Sequence of chain 26.C:
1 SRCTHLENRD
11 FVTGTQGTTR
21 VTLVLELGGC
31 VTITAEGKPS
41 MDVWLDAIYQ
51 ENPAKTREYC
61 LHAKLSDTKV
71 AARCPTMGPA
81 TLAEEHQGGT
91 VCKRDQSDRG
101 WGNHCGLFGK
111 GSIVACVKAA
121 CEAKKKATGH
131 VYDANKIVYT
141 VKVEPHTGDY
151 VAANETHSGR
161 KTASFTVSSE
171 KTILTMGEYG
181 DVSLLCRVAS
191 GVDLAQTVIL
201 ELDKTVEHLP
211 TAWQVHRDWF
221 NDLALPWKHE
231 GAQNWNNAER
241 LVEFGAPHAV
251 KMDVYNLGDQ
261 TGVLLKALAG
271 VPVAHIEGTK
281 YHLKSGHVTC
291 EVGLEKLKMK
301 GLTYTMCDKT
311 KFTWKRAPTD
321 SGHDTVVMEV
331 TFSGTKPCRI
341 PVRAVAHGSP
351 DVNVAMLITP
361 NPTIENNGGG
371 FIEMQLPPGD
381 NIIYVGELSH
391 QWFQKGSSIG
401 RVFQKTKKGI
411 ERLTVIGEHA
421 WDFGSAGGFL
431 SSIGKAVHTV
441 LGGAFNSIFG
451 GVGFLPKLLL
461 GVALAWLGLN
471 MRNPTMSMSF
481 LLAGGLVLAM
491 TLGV

Binding-site contacts:
Ligand atom C8 contacts residue ASN154 of chain 26.C at 3.6 Å.
Ligand atom C3 contacts residue ASN154 of chain 26.C at 3.8 Å.
Ligand atom C2 contacts residue ASN154 of chain 26.C at 2.4 Å.
Ligand atom C5 contacts residue ASN154 of chain 26.C at 3.7 Å.
Ligand atom O5 contacts residue ASN154 of chain 26.C at 2.4 Å (h-bond).
Ligand atom C8 contacts residue HIS104 of chain 59.C at 3.9 Å.
Ligand atom O6 contacts residue HIS104 of chain 59.C at 4.4 Å.
Ligand atom C4 contacts residue ASN154 of chain 26.C at 4.3 Å.
Ligand atom O5 contacts residue HIS104 of chain 59.C at 2.9 Å.
Ligand atom C7 contacts residue ASN154 of chain 26.C at 3.4 Å.
Ligand atom C1 contacts residue ASN154 of chain 26.C at 1.4 Å.
Ligand atom C8 contacts residue GLU155 of chain 26.C at 3.6 Å.
Ligand atom O7 contacts residue GLU155 of chain 26.C at 3.8 Å.
Ligand atom C1 contacts residue HIS104 of chain 59.C at 3.6 Å.
Ligand atom C1 contacts residue HIS104 of chain 59.C at 4.3 Å.
Ligand atom C6 contacts residue HIS104 of chain 59.C at 3.3 Å.
Ligand atom C7 contacts residue GLU155 of chain 26.C at 4.2 Å.
Ligand atom C5 contacts residue ASN154 of chain 26.C at 4.3 Å.
Ligand atom O5 contacts residue HIS104 of chain 59.C at 4.0 Å.
Ligand atom N2 contacts residue ASN154 of chain 26.C at 2.8 Å (h-bond).
Ligand atom C5 contacts residue HIS104 of chain 59.C at 3.1 Å.
Ligand atom C6 contacts residue ASN154 of chain 26.C at 3.8 Å.
Ligand atom O7 contacts residue ASN154 of chain 26.C at 3.2 Å (h-bond).

Sequence of chain 59.C:
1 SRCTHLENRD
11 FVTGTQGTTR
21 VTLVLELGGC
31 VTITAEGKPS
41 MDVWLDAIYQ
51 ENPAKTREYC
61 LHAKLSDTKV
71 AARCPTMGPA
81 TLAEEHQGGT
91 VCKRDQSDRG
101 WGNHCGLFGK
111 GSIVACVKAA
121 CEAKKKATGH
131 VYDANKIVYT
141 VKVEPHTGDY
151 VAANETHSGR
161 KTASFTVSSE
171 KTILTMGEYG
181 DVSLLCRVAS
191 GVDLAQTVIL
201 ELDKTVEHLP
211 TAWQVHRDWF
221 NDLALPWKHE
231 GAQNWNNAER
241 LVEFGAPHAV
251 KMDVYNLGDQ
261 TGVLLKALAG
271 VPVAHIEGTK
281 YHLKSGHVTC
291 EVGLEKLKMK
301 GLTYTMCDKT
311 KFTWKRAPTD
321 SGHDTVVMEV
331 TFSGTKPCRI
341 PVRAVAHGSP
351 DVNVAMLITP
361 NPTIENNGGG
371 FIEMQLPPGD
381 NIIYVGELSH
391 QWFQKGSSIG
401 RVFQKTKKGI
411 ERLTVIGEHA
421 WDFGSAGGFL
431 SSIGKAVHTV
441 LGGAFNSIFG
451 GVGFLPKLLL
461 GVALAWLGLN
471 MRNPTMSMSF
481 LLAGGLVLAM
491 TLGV

A small-molecule ligand and the protein it binds are described below.
Small molecule (SMILES): CC(=O)N[C@H]1[C@H](O[C@H]2[C@H](O)[C@@H](NC(C)=O)CO[C@@H]2CO[C@@H]2O[C@@H](C)[C@@H](O)[C@@H](O)[C@@H]2O)O[C@H](CO)[C@@H](O)[C@@H]1O